The small molecule below binds the protein below.
Small molecule (SMILES): CC(=O)N[C@H]1[C@H](O[C@H]2[C@H](O)[C@@H](NC(C)=O)CO[C@@H]2CO)O[C@H](CO)[C@@H](O)[C@@H]1O

Sequence of chain 1.A:
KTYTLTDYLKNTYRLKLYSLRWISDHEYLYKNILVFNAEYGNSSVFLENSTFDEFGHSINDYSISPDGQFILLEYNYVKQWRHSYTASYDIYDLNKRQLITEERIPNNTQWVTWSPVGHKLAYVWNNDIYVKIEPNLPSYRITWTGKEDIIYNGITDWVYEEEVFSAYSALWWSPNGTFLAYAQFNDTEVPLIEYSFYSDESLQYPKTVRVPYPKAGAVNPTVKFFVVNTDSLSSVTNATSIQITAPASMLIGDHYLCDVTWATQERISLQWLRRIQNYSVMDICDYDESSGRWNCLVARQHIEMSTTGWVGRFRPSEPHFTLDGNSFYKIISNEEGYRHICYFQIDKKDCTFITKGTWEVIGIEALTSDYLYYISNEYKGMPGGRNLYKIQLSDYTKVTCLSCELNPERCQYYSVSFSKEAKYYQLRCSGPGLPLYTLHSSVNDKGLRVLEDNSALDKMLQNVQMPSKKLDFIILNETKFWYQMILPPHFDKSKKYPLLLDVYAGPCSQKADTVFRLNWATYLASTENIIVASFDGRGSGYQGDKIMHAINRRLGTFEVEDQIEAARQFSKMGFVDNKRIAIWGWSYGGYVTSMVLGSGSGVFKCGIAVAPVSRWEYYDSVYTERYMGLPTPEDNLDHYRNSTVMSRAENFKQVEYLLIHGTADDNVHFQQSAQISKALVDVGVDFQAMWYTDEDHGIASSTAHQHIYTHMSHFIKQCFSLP

Binding-site contacts:
Ligand atom C2 contacts residue ASN255 of chain 1.A at 2.5 Å.
Ligand atom O7 contacts residue ARG158 of chain 1.A at 4.3 Å.
Ligand atom C7 contacts residue TRP161 of chain 1.A at 4.1 Å (hydrophobic).
Ligand atom O7 contacts residue ASN255 of chain 1.A at 3.4 Å (h-bond).
Ligand atom O7 contacts residue TRP161 of chain 1.A at 3.2 Å.
Ligand atom C1 contacts residue TRP161 of chain 1.A at 3.8 Å (hydrophobic).
Ligand atom C3 contacts residue TRP161 of chain 1.A at 4.3 Å (hydrophobic).
Ligand atom O5 contacts residue TRP161 of chain 1.A at 3.8 Å.
Ligand atom C4 contacts residue TRP161 of chain 1.A at 4.3 Å (hydrophobic).
Ligand atom C5 contacts residue ASN255 of chain 1.A at 3.7 Å.
Ligand atom O5 contacts residue ASN255 of chain 1.A at 2.3 Å (h-bond).
Ligand atom O4 contacts residue TRP161 of chain 1.A at 4.1 Å.
Ligand atom C5 contacts residue TRP161 of chain 1.A at 3.5 Å (hydrophobic).
Ligand atom C7 contacts residue ASN255 of chain 1.A at 3.6 Å.
Ligand atom C4 contacts residue ASN255 of chain 1.A at 4.2 Å.
Ligand atom C6 contacts residue TRP161 of chain 1.A at 3.9 Å (hydrophobic).
Ligand atom N2 contacts residue ASN255 of chain 1.A at 2.9 Å (h-bond).
Ligand atom C1 contacts residue ASN255 of chain 1.A at 1.4 Å.
Ligand atom C3 contacts residue ASN255 of chain 1.A at 3.8 Å.